Sequence of chain 1.A:
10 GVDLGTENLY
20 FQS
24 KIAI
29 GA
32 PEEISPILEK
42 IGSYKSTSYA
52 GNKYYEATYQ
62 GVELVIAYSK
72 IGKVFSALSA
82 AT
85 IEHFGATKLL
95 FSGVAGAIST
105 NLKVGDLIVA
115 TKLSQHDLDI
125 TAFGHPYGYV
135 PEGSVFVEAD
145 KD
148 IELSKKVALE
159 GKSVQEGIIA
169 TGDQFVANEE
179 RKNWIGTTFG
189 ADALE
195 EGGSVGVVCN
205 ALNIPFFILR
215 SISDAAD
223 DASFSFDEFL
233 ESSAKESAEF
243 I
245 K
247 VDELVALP

Binding-site contacts:
Ligand atom N9 contacts residue VAL98 of chain 1.A at 3.7 Å.
Ligand atom N1 contacts residue VAL174 of chain 1.A at 3.0 Å (h-bond).
Ligand atom C8 contacts residue PHE228 of chain 1.A at 3.9 Å (hydrophobic).
Ligand atom C8 contacts residue GLY100 of chain 1.A at 3.5 Å.
Ligand atom N7 contacts residue ALA99 of chain 1.A at 3.5 Å.
Ligand atom N7 contacts residue SER217 of chain 1.A at 3.5 Å (h-bond).
Ligand atom C2 contacts residue MSE194 of chain 1.A at 3.7 Å.
Ligand atom N3 contacts residue MSE194 of chain 1.A at 3.5 Å.
Ligand atom N7 contacts residue ASP218 of chain 1.A at 2.6 Å (salt-bridge).
Ligand atom C8 contacts residue ALA99 of chain 1.A at 3.3 Å (hydrophobic).
Ligand atom C5 contacts residue PHE173 of chain 1.A at 3.3 Å (hydrophobic).
Ligand atom N7 contacts residue PHE173 of chain 1.A at 3.6 Å.
Ligand atom C5 contacts residue GLY100 of chain 1.A at 3.6 Å.
Ligand atom N6 contacts residue ALA220 of chain 1.A at 3.7 Å.
Ligand atom N9 contacts residue ALA99 of chain 1.A at 3.7 Å.
Ligand atom N9 contacts residue GLY100 of chain 1.A at 4.0 Å.
Ligand atom N1 contacts residue PHE173 of chain 1.A at 3.6 Å.
Ligand atom N3 contacts residue GLU193 of chain 1.A at 3.6 Å.
Ligand atom N6 contacts residue LEU192 of chain 1.A at 3.8 Å.
Ligand atom C8 contacts residue ASP218 of chain 1.A at 3.4 Å.
Ligand atom C6 contacts residue VAL174 of chain 1.A at 3.9 Å (hydrophobic).
Ligand atom N7 contacts residue GLY100 of chain 1.A at 3.3 Å (h-bond).
Ligand atom C8 contacts residue VAL98 of chain 1.A at 4.0 Å (hydrophobic).
Ligand atom C6 contacts residue PHE173 of chain 1.A at 3.4 Å (hydrophobic).
Ligand atom C2 contacts residue VAL174 of chain 1.A at 3.7 Å (hydrophobic).
Ligand atom C6 contacts residue ASP218 of chain 1.A at 3.8 Å.
Ligand atom C4 contacts residue GLY100 of chain 1.A at 4.0 Å.
Ligand atom N6 contacts residue PHE173 of chain 1.A at 3.5 Å.
Ligand atom C6 contacts residue LEU192 of chain 1.A at 3.5 Å (hydrophobic).
Ligand atom C8 contacts residue SER217 of chain 1.A at 3.2 Å.
Ligand atom C2 contacts residue GLN172 of chain 1.A at 3.6 Å.
Ligand atom N6 contacts residue VAL174 of chain 1.A at 2.9 Å (h-bond).
Ligand atom N1 contacts residue GLN172 of chain 1.A at 4.0 Å.
Ligand atom C2 contacts residue PHE173 of chain 1.A at 3.6 Å (hydrophobic).
Ligand atom C2 contacts residue LEU192 of chain 1.A at 3.6 Å (hydrophobic).
Ligand atom C4 contacts residue PHE173 of chain 1.A at 3.8 Å (hydrophobic).
Ligand atom N1 contacts residue LEU192 of chain 1.A at 3.2 Å.
Ligand atom N6 contacts residue ASP218 of chain 1.A at 2.9 Å (salt-bridge).
Ligand atom N3 contacts residue PHE173 of chain 1.A at 3.9 Å.
Ligand atom C5 contacts residue ASP218 of chain 1.A at 3.6 Å.

This small molecule binds to this protein.
Small molecule (SMILES): Nc1ncnc2[nH]cnc12